Binding-site contacts:
Ligand atom C6 contacts residue ARG281 of chain 1.C at 3.6 Å.
Ligand atom C6 contacts residue SO41 of chain 1.JA at 3.6 Å.
Ligand atom C5 contacts residue ASN320 of chain 1.D at 3.5 Å.
Ligand atom O6 contacts residue ARG281 of chain 1.C at 3.6 Å (salt-bridge).
Ligand atom C2 contacts residue ASN320 of chain 1.D at 2.5 Å.
Ligand atom N2 contacts residue ASN320 of chain 1.D at 3.1 Å (h-bond).
Ligand atom C7 contacts residue LEU317 of chain 1.D at 4.3 Å (hydrophobic).
Ligand atom C6 contacts residue ARG281 of chain 1.C at 3.8 Å.
Ligand atom C7 contacts residue ASN320 of chain 1.D at 3.5 Å.
Ligand atom C8 contacts residue LEU317 of chain 1.D at 3.7 Å (hydrophobic).
Ligand atom C4 contacts residue SO41 of chain 1.JA at 3.6 Å.
Ligand atom C3 contacts residue ASN320 of chain 1.D at 3.8 Å.
Ligand atom O7 contacts residue MET285 of chain 1.C at 3.8 Å.
Ligand atom O3 contacts residue SO41 of chain 1.JA at 4.4 Å.
Ligand atom C1 contacts residue ASN320 of chain 1.D at 1.4 Å.
Ligand atom O7 contacts residue TRP262 of chain 1.C at 4.2 Å.
Ligand atom C8 contacts residue TRP262 of chain 1.C at 4.1 Å (hydrophobic).
Ligand atom C7 contacts residue ASN316 of chain 1.D at 4.2 Å.
Ligand atom C5 contacts residue SO41 of chain 1.JA at 4.2 Å.
Ligand atom O7 contacts residue ASN320 of chain 1.D at 3.4 Å (h-bond).
Ligand atom N2 contacts residue ASN316 of chain 1.D at 4.0 Å.
Ligand atom O5 contacts residue ASN320 of chain 1.D at 2.2 Å (h-bond).
Ligand atom O2 contacts residue SO41 of chain 1.JA at 3.9 Å.
Ligand atom C8 contacts residue ASN316 of chain 1.D at 4.0 Å.
Ligand atom O6 contacts residue ARG281 of chain 1.C at 4.2 Å.
Ligand atom C3 contacts residue SO41 of chain 1.JA at 4.4 Å.
Ligand atom C1 contacts residue ASN316 of chain 1.D at 4.0 Å.
Ligand atom O4 contacts residue SO41 of chain 1.JA at 3.4 Å (h-bond).
Ligand atom C4 contacts residue ASN320 of chain 1.D at 4.2 Å.

Sequence of chain 1.C:
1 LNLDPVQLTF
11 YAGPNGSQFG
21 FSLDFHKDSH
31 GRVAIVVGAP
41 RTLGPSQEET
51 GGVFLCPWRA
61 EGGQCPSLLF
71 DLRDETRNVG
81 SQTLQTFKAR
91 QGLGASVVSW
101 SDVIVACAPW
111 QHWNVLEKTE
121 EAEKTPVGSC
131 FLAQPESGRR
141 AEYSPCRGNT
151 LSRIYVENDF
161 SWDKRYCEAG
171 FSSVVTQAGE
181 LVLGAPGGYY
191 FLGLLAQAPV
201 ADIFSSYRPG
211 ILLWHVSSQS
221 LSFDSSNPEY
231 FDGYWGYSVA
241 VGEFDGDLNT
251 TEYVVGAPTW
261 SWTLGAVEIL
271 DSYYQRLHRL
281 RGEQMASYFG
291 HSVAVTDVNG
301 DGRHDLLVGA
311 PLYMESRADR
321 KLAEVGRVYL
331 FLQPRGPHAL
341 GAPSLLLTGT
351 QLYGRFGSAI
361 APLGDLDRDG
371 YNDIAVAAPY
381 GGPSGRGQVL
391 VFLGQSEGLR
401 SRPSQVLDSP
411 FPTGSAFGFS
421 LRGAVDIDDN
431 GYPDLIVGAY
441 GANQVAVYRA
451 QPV

This protein binds this small molecule.
Small molecule (SMILES): CC(=O)N[C@H]1[C@H](O[C@H]2[C@H](O)[C@@H](NC(C)=O)CO[C@@H]2CO)O[C@H](CO)[C@@H](O[C@@H]2O[C@H](CO)[C@@H](O)[C@H](O[C@H]3O[C@H](CO)[C@@H](O)[C@H](O)[C@@H]3O)[C@@H]2O)[C@@H]1O

Sequence of chain 1.D:
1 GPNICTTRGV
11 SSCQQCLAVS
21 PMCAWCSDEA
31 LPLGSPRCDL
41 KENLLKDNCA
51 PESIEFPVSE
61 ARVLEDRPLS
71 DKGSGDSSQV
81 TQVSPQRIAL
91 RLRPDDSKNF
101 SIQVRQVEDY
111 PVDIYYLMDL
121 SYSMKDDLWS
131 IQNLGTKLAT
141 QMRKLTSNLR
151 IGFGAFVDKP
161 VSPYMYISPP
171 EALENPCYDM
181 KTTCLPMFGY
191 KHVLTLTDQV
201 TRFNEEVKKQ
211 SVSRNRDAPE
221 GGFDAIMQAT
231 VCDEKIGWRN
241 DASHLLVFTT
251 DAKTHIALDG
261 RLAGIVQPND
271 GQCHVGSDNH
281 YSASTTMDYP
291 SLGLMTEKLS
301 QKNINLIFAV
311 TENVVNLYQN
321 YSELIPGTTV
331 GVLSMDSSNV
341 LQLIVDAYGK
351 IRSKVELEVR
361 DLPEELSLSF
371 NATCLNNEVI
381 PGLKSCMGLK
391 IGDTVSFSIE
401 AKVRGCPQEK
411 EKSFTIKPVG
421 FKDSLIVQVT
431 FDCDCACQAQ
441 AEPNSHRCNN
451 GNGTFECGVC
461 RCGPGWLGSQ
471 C